Sequence of chain 59.E:
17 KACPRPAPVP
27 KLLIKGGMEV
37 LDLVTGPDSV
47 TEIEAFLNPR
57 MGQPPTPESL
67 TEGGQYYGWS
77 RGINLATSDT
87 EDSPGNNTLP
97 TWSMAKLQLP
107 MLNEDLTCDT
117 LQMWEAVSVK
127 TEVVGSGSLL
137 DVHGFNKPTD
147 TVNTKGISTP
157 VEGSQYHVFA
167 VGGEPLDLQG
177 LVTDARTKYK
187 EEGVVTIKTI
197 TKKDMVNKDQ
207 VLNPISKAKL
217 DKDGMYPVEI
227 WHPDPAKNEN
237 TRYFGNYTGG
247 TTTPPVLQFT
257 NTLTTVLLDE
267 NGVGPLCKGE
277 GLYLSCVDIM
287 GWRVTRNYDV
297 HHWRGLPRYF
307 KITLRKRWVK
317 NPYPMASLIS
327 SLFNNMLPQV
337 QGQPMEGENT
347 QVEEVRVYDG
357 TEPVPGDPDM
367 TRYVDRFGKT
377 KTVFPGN

Sequence of chain 59.A:
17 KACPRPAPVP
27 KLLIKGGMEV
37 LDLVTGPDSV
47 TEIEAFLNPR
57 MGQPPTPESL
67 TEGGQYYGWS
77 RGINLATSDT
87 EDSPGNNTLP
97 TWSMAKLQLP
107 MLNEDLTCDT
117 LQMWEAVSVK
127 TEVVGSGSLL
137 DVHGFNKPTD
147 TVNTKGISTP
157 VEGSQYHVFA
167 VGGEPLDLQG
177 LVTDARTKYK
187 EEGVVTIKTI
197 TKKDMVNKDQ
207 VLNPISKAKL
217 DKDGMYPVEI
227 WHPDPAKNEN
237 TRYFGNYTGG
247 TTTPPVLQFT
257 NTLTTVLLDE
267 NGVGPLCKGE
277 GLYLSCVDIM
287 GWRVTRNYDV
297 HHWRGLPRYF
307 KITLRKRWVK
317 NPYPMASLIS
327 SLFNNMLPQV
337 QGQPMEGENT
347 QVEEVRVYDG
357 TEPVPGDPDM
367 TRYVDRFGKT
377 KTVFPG

Binding-site contacts:
Ligand atom C6 contacts residue TYR72 of chain 59.E at 3.3 Å (hydrophobic).
Ligand atom C4 contacts residue HIS298 of chain 59.E at 3.6 Å.
Ligand atom C3 contacts residue GLY78 of chain 59.E at 4.0 Å.
Ligand atom O8 contacts residue TYR72 of chain 59.E at 3.5 Å (h-bond).
Ligand atom O1B contacts residue ARG77 of chain 59.E at 2.8 Å (salt-bridge).
Ligand atom O3 contacts residue GLY78 of chain 59.E at 3.6 Å.
Ligand atom C1 contacts residue GLY78 of chain 59.E at 4.0 Å.
Ligand atom C4 contacts residue TYR72 of chain 59.E at 3.4 Å (hydrophobic).
Ligand atom O1B contacts residue TYR72 of chain 59.E at 3.8 Å.
Ligand atom O10 contacts residue THR291 of chain 59.E at 3.8 Å.
Ligand atom O1B contacts residue ASN80 of chain 59.E at 4.2 Å.
Ligand atom C1 contacts residue TYR72 of chain 59.E at 3.8 Å (hydrophobic).
Ligand atom C3 contacts residue VAL296 of chain 59.E at 3.7 Å (hydrophobic).
Ligand atom C1 contacts residue ARG77 of chain 59.E at 3.4 Å.
Ligand atom C1 contacts residue SER89 of chain 59.E at 4.2 Å.
Ligand atom O1A contacts residue GLY78 of chain 59.E at 3.3 Å (h-bond).
Ligand atom O1B contacts residue SER89 of chain 59.E at 4.1 Å.
Ligand atom O1A contacts residue ARG77 of chain 59.E at 3.1 Å (salt-bridge).
Ligand atom C11 contacts residue ASP85 of chain 59.A at 3.8 Å.
Ligand atom C3 contacts residue GLY78 of chain 59.E at 4.0 Å.
Ligand atom C6 contacts residue ASN93 of chain 59.E at 3.4 Å.
Ligand atom C8 contacts residue ARG77 of chain 59.E at 4.2 Å.
Ligand atom O1A contacts residue SER89 of chain 59.E at 3.4 Å (h-bond).
Ligand atom O4 contacts residue GLY78 of chain 59.E at 3.0 Å.
Ligand atom C5 contacts residue ASN93 of chain 59.E at 4.1 Å.
Ligand atom O1A contacts residue TYR72 of chain 59.E at 3.5 Å.
Ligand atom N5 contacts residue TYR72 of chain 59.E at 3.1 Å (h-bond).
Ligand atom C7 contacts residue TYR72 of chain 59.E at 3.9 Å (hydrophobic).
Ligand atom C5 contacts residue TYR72 of chain 59.E at 3.4 Å (hydrophobic).
Ligand atom O4 contacts residue TYR72 of chain 59.E at 4.2 Å.
Ligand atom C4 contacts residue GLY78 of chain 59.E at 3.3 Å.
Ligand atom O4 contacts residue ILE79 of chain 59.E at 3.5 Å (h-bond).
Ligand atom O4 contacts residue THR291 of chain 59.E at 3.4 Å.
Ligand atom O4 contacts residue VAL296 of chain 59.E at 4.0 Å.
Ligand atom O4 contacts residue HIS298 of chain 59.E at 3.0 Å (h-bond).
Ligand atom C8 contacts residue TYR72 of chain 59.E at 4.1 Å (hydrophobic).
Ligand atom O6 contacts residue ASN93 of chain 59.E at 3.5 Å (h-bond).
Ligand atom C3 contacts residue HIS298 of chain 59.E at 3.8 Å.
Ligand atom C2 contacts residue GLY78 of chain 59.E at 4.1 Å.
Ligand atom O10 contacts residue ASN293 of chain 59.E at 3.9 Å.

A small-molecule ligand and the protein it binds are described below.
Small molecule (SMILES): CC(=O)N[C@@H]1[C@@H](O[C@@H]2O[C@H](CO)[C@H](O)[C@H](O[C@]3(C(=O)O)C[C@H](O)[C@@H](NC(C)=O)[C@H]([C@H](O)[C@H](O)CO)O3)[C@H]2O)[C@H](O)[C@@H](CO[C@]2(C(=O)O)C[C@H](O)[C@@H](NC(C)=O)[C@H]([C@H](O)[C@H](O)CO)O2)O[C@H]1O